This small molecule binds to this protein.
Small molecule (SMILES): CC(=O)N[C@@H]1[C@@H](O)[C@H](O)[C@@H](CO)O[C@H]1O

Sequence of chain 39.B:
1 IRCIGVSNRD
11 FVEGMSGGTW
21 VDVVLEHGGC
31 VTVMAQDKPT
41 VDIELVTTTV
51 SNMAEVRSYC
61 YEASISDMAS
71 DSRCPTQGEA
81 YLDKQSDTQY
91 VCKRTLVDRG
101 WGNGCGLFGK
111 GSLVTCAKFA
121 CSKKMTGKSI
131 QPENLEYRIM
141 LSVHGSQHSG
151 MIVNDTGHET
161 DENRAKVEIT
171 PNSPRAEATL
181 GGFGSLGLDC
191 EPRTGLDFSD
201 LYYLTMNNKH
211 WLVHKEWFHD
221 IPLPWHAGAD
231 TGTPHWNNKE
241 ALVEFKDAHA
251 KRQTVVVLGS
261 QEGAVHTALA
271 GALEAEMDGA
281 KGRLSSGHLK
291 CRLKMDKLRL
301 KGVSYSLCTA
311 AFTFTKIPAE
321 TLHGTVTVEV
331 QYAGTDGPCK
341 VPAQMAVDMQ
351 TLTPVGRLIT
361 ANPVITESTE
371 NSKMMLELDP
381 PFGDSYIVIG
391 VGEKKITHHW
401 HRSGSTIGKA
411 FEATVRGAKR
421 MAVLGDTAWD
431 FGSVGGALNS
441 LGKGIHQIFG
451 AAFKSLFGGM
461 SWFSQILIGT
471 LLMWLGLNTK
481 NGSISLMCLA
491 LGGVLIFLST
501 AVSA

Binding-site contacts:
Ligand atom C3 contacts residue MET151 of chain 39.B at 4.1 Å (hydrophobic).
Ligand atom C7 contacts residue ASN154 of chain 39.B at 3.4 Å.
Ligand atom C1 contacts residue ASN154 of chain 39.B at 1.4 Å.
Ligand atom C2 contacts residue ASN154 of chain 39.B at 2.5 Å.
Ligand atom C4 contacts residue ASN154 of chain 39.B at 4.2 Å.
Ligand atom O3 contacts residue MET151 of chain 39.B at 4.2 Å.
Ligand atom O4 contacts residue MET151 of chain 39.B at 4.4 Å.
Ligand atom C1 contacts residue MET151 of chain 39.B at 4.2 Å (hydrophobic).
Ligand atom C4 contacts residue MET151 of chain 39.B at 3.5 Å (hydrophobic).
Ligand atom C3 contacts residue ASN154 of chain 39.B at 3.9 Å.
Ligand atom C5 contacts residue ASN154 of chain 39.B at 3.7 Å.
Ligand atom C8 contacts residue ASN154 of chain 39.B at 3.0 Å.
Ligand atom O5 contacts residue ASN154 of chain 39.B at 2.4 Å (h-bond).
Ligand atom O7 contacts residue ASN154 of chain 39.B at 4.3 Å.
Ligand atom N2 contacts residue ASN154 of chain 39.B at 2.9 Å.
Ligand atom C5 contacts residue MET151 of chain 39.B at 4.1 Å (hydrophobic).
Ligand atom C2 contacts residue MET151 of chain 39.B at 4.0 Å (hydrophobic).
Ligand atom O5 contacts residue MET151 of chain 39.B at 3.7 Å.